Binding-site contacts:
Ligand atom N21 contacts residue HEM1 of chain 1.C at 2.6 Å (h-bond).
Ligand atom N02 contacts residue GLU324 of chain 1.A at 2.8 Å (salt-bridge).
Ligand atom C08 contacts residue HEM1 of chain 1.C at 3.6 Å.
Ligand atom C3' contacts residue HEM1 of chain 1.C at 3.9 Å.
Ligand atom C24 contacts residue VAL67 of chain 1.A at 3.7 Å (hydrophobic).
Ligand atom C06 contacts residue GLU324 of chain 1.A at 3.5 Å.
Ligand atom C07 contacts residue PHE316 of chain 1.A at 3.6 Å (hydrophobic).
Ligand atom C05 contacts residue VAL299 of chain 1.A at 3.7 Å (hydrophobic).
Ligand atom C08 contacts residue GLU324 of chain 1.A at 3.4 Å.
Ligand atom C23 contacts residue VAL67 of chain 1.A at 3.8 Å (hydrophobic).
Ligand atom C02 contacts residue HEM1 of chain 1.C at 3.8 Å.
Ligand atom C07 contacts residue PRO297 of chain 1.A at 3.8 Å (hydrophobic).
Ligand atom O11 contacts residue HEM1 of chain 1.C at 3.0 Å (h-bond).
Ligand atom N22 contacts residue ARG146 of chain 1.A at 3.4 Å (salt-bridge).
Ligand atom N02 contacts residue TRP319 of chain 1.A at 2.8 Å (h-bond).
Ligand atom C26 contacts residue HEM1 of chain 1.C at 3.6 Å.
Ligand atom N02 contacts residue TYR320 of chain 1.A at 3.6 Å.
Ligand atom C02 contacts residue PRO297 of chain 1.A at 3.9 Å (hydrophobic).
Ligand atom C04 contacts residue PRO297 of chain 1.A at 3.9 Å (hydrophobic).
Ligand atom N02 contacts residue HEM1 of chain 1.C at 3.4 Å.
Ligand atom C22 contacts residue HEM1 of chain 1.C at 3.4 Å.
Ligand atom C4' contacts residue HEM1 of chain 1.C at 3.7 Å.
Ligand atom C10 contacts residue HEM1 of chain 1.C at 3.7 Å.
Ligand atom C02 contacts residue TRP319 of chain 1.A at 3.8 Å (hydrophobic).
Ligand atom C12 contacts residue HEM1 of chain 1.C at 3.7 Å.
Ligand atom N01 contacts residue GLU324 of chain 1.A at 2.6 Å (salt-bridge).
Ligand atom C10 contacts residue VAL299 of chain 1.A at 3.7 Å (hydrophobic).
Ligand atom C2' contacts residue HEM1 of chain 1.C at 3.4 Å.
Ligand atom C04 contacts residue HEM1 of chain 1.C at 3.9 Å.
Ligand atom N02 contacts residue PRO297 of chain 1.A at 4.0 Å.
Ligand atom C02 contacts residue GLU324 of chain 1.A at 3.5 Å.
Ligand atom N22 contacts residue HEM1 of chain 1.C at 2.8 Å (h-bond).
Ligand atom C5' contacts residue HEM1 of chain 1.C at 3.0 Å.
Ligand atom C03 contacts residue HEM1 of chain 1.C at 3.5 Å.
Ligand atom C07 contacts residue GLY318 of chain 1.A at 4.0 Å.
Ligand atom C03 contacts residue PRO297 of chain 1.A at 3.9 Å (hydrophobic).
Ligand atom C07 contacts residue HEM1 of chain 1.C at 3.6 Å.
Ligand atom O09 contacts residue VAL299 of chain 1.A at 3.5 Å.
Ligand atom O09 contacts residue HEM1 of chain 1.C at 3.8 Å.
Ligand atom N1' contacts residue HEM1 of chain 1.C at 2.8 Å (h-bond).

This protein binds this small molecule.
Small molecule (SMILES): Cc1cc(N)nc(COC[C@H]2C[C@H](OCc3cc(C)cc(N)n3)CN2)c1

Sequence of chain 1.A:
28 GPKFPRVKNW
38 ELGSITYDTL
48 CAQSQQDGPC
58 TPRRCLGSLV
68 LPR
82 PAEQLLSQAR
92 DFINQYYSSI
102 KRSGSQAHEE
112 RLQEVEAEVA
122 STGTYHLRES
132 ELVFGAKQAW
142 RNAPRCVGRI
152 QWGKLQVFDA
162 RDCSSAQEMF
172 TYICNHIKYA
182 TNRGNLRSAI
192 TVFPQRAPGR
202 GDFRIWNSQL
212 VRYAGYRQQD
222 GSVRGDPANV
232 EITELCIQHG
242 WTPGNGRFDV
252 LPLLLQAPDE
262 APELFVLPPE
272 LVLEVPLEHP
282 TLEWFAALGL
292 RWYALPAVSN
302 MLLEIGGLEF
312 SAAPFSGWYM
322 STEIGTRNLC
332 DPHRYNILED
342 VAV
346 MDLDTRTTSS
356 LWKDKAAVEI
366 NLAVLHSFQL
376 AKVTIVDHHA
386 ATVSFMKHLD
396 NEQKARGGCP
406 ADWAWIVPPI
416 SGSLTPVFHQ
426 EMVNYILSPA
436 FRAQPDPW

Sequence of chain 1.B:
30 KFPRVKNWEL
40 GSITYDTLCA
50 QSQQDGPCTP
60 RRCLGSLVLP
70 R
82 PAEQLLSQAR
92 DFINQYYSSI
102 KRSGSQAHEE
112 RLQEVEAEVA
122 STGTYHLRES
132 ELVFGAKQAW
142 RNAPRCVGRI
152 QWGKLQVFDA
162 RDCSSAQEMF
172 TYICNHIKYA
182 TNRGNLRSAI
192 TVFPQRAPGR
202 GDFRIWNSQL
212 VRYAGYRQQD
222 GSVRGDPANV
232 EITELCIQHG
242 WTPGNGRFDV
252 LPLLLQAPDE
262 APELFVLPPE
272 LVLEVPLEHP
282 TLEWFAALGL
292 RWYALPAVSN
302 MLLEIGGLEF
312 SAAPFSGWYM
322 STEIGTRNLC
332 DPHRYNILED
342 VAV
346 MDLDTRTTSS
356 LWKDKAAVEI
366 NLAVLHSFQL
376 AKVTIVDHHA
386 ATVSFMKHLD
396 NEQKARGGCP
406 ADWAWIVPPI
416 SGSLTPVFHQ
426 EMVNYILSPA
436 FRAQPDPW